A protein and the small-molecule ligand that binds it are described below.
Small molecule (SMILES): CC[C@H](O)[C@@H](C)[C@H]1O[C@@H]1C[C@H](C)/C=C/C=C(\C)[C@H]1OC(=O)C[C@H](O)CC[C@@](C)(O)[C@@H](OC(C)=O)/C=C/[C@@H]1C

Sequence of chain 1.C:
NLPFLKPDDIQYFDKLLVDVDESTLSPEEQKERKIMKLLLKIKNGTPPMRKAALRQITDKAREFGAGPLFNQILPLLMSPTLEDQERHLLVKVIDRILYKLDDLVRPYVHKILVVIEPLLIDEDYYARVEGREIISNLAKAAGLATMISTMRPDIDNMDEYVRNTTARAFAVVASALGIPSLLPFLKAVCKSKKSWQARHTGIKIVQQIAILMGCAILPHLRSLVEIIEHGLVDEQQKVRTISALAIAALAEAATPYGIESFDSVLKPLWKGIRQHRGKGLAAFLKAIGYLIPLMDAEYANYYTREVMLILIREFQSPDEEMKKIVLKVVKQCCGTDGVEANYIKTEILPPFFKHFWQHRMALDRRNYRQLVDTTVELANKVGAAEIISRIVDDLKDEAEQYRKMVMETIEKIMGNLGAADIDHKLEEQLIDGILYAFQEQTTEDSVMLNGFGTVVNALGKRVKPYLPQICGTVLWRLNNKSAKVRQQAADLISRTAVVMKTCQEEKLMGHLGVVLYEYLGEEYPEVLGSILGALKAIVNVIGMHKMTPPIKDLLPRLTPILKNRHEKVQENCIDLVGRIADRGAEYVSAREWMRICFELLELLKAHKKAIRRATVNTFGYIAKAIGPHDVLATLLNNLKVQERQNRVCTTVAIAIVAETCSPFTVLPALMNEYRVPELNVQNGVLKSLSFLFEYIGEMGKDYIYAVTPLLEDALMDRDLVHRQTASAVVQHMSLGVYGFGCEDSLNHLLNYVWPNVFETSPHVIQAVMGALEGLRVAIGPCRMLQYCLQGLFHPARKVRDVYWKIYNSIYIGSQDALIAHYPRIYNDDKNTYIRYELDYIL

Binding-site contacts:
Ligand atom C25 contacts residue VAL662 of chain 1.C at 3.6 Å (hydrophobic).
Ligand atom C18 contacts residue TYR46 of chain 1.D at 3.6 Å (hydrophobic).
Ligand atom O8 contacts residue TYR46 of chain 1.D at 3.4 Å.
Ligand atom C29 contacts residue TYR705 of chain 1.C at 3.6 Å (hydrophobic).
Ligand atom C7 contacts residue ARG623 of chain 1.C at 3.5 Å.
Ligand atom C16 contacts residue TYR46 of chain 1.D at 3.4 Å (hydrophobic).
Ligand atom C16 contacts residue ARG622 of chain 1.C at 3.7 Å.
Ligand atom C23 contacts residue TYR46 of chain 1.D at 4.0 Å (hydrophobic).
Ligand atom C10 contacts residue TYR46 of chain 1.D at 3.9 Å (hydrophobic).
Ligand atom C4 contacts residue ARG623 of chain 1.C at 3.9 Å.
Ligand atom C27 contacts residue PHE701 of chain 1.C at 3.4 Å (hydrophobic).
Ligand atom C15 contacts residue ARG622 of chain 1.C at 4.0 Å.
Ligand atom C28 contacts residue PHE701 of chain 1.C at 3.9 Å (hydrophobic).
Ligand atom C13 contacts residue TYR46 of chain 1.D at 3.9 Å (hydrophobic).
Ligand atom O2 contacts residue TYR46 of chain 1.D at 3.6 Å.
Ligand atom C17 contacts residue TYR46 of chain 1.D at 4.0 Å (hydrophobic).
Ligand atom C2 contacts residue LYS619 of chain 1.C at 3.8 Å.
Ligand atom C17 contacts residue LEU614 of chain 1.C at 3.7 Å (hydrophobic).
Ligand atom O5 contacts residue TYR705 of chain 1.C at 3.8 Å.
Ligand atom C12 contacts residue PHE701 of chain 1.C at 3.7 Å (hydrophobic).
Ligand atom C3 contacts residue LYS619 of chain 1.C at 4.0 Å.
Ligand atom O6 contacts residue TYR705 of chain 1.C at 4.1 Å.
Ligand atom C15 contacts residue VAL626 of chain 1.C at 3.8 Å (hydrophobic).
Ligand atom C30 contacts residue TYR705 of chain 1.C at 3.5 Å (hydrophobic).
Ligand atom C17 contacts residue ARG622 of chain 1.C at 3.4 Å.
Ligand atom C22 contacts residue VAL658 of chain 1.C at 3.8 Å (hydrophobic).
Ligand atom O6 contacts residue ARG48 of chain 1.D at 3.1 Å (salt-bridge).
Ligand atom C20 contacts residue ARG622 of chain 1.C at 4.0 Å.
Ligand atom O4 contacts residue VAL626 of chain 1.C at 3.5 Å.
Ligand atom C14 contacts residue ARG622 of chain 1.C at 4.0 Å.
Ligand atom O7 contacts residue VAL658 of chain 1.C at 3.5 Å.
Ligand atom C18 contacts residue ARG622 of chain 1.C at 3.9 Å.
Ligand atom C24 contacts residue VAL658 of chain 1.C at 3.7 Å (hydrophobic).
Ligand atom C28 contacts residue VAL658 of chain 1.C at 4.0 Å (hydrophobic).
Ligand atom O6 contacts residue VAL47 of chain 1.D at 3.5 Å.
Ligand atom C3 contacts residue ARG623 of chain 1.C at 3.7 Å.
Ligand atom C19 contacts residue LEU614 of chain 1.C at 4.1 Å (hydrophobic).
Ligand atom O3 contacts residue ARG623 of chain 1.C at 4.1 Å.
Ligand atom O3 contacts residue LYS619 of chain 1.C at 3.3 Å.
Ligand atom C15 contacts residue LEU614 of chain 1.C at 3.9 Å (hydrophobic).

Sequence of chain 1.D:
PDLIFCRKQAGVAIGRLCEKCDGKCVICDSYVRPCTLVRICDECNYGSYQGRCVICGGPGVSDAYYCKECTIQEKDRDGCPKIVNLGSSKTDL